A protein and the small-molecule ligand that binds it are described below.
Small molecule (SMILES): N#Cc1ccc([C@@H]([C@H](O)Cc2ccc(F)cc2)n2cncn2)cc1

Sequence of chain 1.B:
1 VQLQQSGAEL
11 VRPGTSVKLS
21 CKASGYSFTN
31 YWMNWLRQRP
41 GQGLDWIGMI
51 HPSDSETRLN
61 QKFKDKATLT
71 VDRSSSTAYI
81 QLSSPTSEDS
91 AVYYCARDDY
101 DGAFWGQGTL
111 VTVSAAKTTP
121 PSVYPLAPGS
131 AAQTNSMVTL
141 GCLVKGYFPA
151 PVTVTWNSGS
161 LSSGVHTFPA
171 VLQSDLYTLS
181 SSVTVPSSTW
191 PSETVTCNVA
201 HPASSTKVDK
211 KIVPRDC

Binding-site contacts:
Ligand atom C3 contacts residue TRP46 of chain 1.B at 3.6 Å (hydrophobic).
Ligand atom C18 contacts residue MET49 of chain 1.B at 4.0 Å (hydrophobic).
Ligand atom C7 contacts residue PHE103 of chain 1.A at 3.9 Å (hydrophobic).
Ligand atom N3 contacts residue MET49 of chain 1.B at 4.0 Å.
Ligand atom C13 contacts residue GLY96 of chain 1.A at 3.9 Å.
Ligand atom C10 contacts residue MET49 of chain 1.B at 3.9 Å (hydrophobic).
Ligand atom N3 contacts residue ASP98 of chain 1.B at 3.6 Å.
Ligand atom C16 contacts residue GLY96 of chain 1.A at 3.5 Å.
Ligand atom C14 contacts residue PRO101 of chain 1.A at 3.7 Å (hydrophobic).
Ligand atom N2 contacts residue MET49 of chain 1.B at 3.6 Å (h-bond).
Ligand atom N1 contacts residue HIS98 of chain 1.A at 3.5 Å.
Ligand atom N1 contacts residue GLY96 of chain 1.A at 3.6 Å.
Ligand atom C12 contacts residue GLY96 of chain 1.A at 3.4 Å.
Ligand atom C8 contacts residue ASP98 of chain 1.B at 3.5 Å.
Ligand atom F7 contacts residue TRP105 of chain 1.B at 3.3 Å.
Ligand atom C7 contacts residue ASP98 of chain 1.B at 3.7 Å.
Ligand atom C5 contacts residue TRP46 of chain 1.B at 3.9 Å (hydrophobic).
Ligand atom C5 contacts residue ASP98 of chain 1.B at 3.9 Å.
Ligand atom C17 contacts residue ASP98 of chain 1.B at 3.8 Å.
Ligand atom N1 contacts residue PHE99 of chain 1.A at 3.4 Å (h-bond).
Ligand atom C1 contacts residue MET49 of chain 1.B at 3.6 Å (hydrophobic).
Ligand atom C15 contacts residue MET49 of chain 1.B at 3.5 Å (hydrophobic).
Ligand atom C15 contacts residue TRP46 of chain 1.B at 3.8 Å (hydrophobic).
Ligand atom C3 contacts residue ASN34 of chain 1.B at 3.4 Å.
Ligand atom N2 contacts residue ASN34 of chain 1.B at 4.0 Å.
Ligand atom N4 contacts residue TRP32 of chain 1.B at 3.9 Å.
Ligand atom C17 contacts residue TRP32 of chain 1.B at 3.7 Å (hydrophobic).
Ligand atom C8 contacts residue VAL94 of chain 1.A at 4.0 Å (hydrophobic).
Ligand atom C9 contacts residue ASP98 of chain 1.B at 3.7 Å.
Ligand atom O2 contacts residue ASP98 of chain 1.B at 3.1 Å (salt-bridge).
Ligand atom C2 contacts residue ASN34 of chain 1.B at 3.4 Å.
Ligand atom C6 contacts residue ASP98 of chain 1.B at 3.9 Å.
Ligand atom C5 contacts residue ASN34 of chain 1.B at 3.9 Å.
Ligand atom F7 contacts residue PHE103 of chain 1.A at 3.9 Å.
Ligand atom C13 contacts residue PRO101 of chain 1.A at 3.9 Å (hydrophobic).
Ligand atom C1 contacts residue ASN34 of chain 1.B at 3.2 Å.
Ligand atom N3 contacts residue ASN34 of chain 1.B at 3.1 Å (h-bond).
Ligand atom F7 contacts residue ASP98 of chain 1.B at 3.8 Å.
Ligand atom C2 contacts residue ASP98 of chain 1.B at 3.9 Å.
Ligand atom F7 contacts residue LEU41 of chain 1.A at 3.3 Å.

Sequence of chain 1.A:
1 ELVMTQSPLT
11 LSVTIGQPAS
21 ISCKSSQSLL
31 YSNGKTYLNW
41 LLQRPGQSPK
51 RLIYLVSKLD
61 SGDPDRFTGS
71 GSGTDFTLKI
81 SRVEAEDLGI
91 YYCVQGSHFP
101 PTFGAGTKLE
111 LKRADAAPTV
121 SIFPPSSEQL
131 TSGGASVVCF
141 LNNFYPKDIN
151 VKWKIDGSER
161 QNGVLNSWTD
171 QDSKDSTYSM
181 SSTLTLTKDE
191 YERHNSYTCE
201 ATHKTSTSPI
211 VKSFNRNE